Sequence of chain 1.NC:
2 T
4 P

Binding-site contacts:
Ligand atom C43 contacts residue DBB3 of chain 1.NC at 4.1 Å.
Ligand atom C31 contacts residue DBB3 of chain 1.NC at 4.3 Å.
Ligand atom C46 contacts residue DBB3 of chain 1.NC at 4.3 Å.
Ligand atom C42 contacts residue DBB3 of chain 1.NC at 4.4 Å.
Ligand atom C45 contacts residue DBB3 of chain 1.NC at 4.3 Å.

The protein below binds the small molecule below.
Small molecule (SMILES): CCN(CC)CCS(=O)(=O)[C@@H]1CCN2C(=O)c3coc(n3)CC(=O)C[C@H](O)/C=C(C)/C=C/CNC(=O)/C=C/[C@@H](C)[C@@H](C(C)C)OC(=O)[C@@H]12